The small molecule below binds the protein below.
Small molecule (SMILES): CC1(NC(=O)N[C@H](C(=O)N2C[C@H]3[C@@H]([C@H]2C(=O)N[C@@H](CC2CCC2)[C@@H](O)C(N)=O)C3(C)C)C(C)(C)C)CCCCC1

Sequence of chain 1.A:
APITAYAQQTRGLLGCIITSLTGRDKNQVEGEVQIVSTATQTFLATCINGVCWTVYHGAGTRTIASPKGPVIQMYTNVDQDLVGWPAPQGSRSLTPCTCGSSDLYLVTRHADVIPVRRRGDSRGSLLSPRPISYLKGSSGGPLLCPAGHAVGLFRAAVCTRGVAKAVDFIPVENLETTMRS

Binding-site contacts:
Ligand atom C9 contacts residue ALA167 of chain 1.A at 3.6 Å (hydrophobic).
Ligand atom C27 contacts residue HIS68 of chain 1.A at 3.7 Å.
Ligand atom N29 contacts residue SER150 of chain 1.A at 3.1 Å (h-bond).
Ligand atom N3 contacts residue ALA168 of chain 1.A at 3.0 Å (h-bond).
Ligand atom N29 contacts residue HIS68 of chain 1.A at 3.6 Å.
Ligand atom N29 contacts residue ARG166 of chain 1.A at 3.0 Å (salt-bridge).
Ligand atom C34 contacts residue ALA168 of chain 1.A at 3.8 Å (hydrophobic).
Ligand atom C30 contacts residue SER150 of chain 1.A at 2.5 Å.
Ligand atom C34 contacts residue LEU146 of chain 1.A at 3.7 Å (hydrophobic).
Ligand atom C40 contacts residue GLY148 of chain 1.A at 3.7 Å.
Ligand atom C8 contacts residue ARG134 of chain 1.A at 3.6 Å.
Ligand atom C21 contacts residue ARG166 of chain 1.A at 3.6 Å.
Ligand atom C26 contacts residue ALA167 of chain 1.A at 3.7 Å (hydrophobic).
Ligand atom O38 contacts residue SER150 of chain 1.A at 2.7 Å (h-bond).
Ligand atom C26 contacts residue ARG166 of chain 1.A at 3.5 Å.
Ligand atom C34 contacts residue PHE165 of chain 1.A at 3.6 Å (hydrophobic).
Ligand atom C37 contacts residue SER150 of chain 1.A at 1.4 Å.
Ligand atom C7 contacts residue ARG134 of chain 1.A at 3.4 Å.
Ligand atom C8 contacts residue ASP179 of chain 1.A at 3.5 Å.
Ligand atom C40 contacts residue SER150 of chain 1.A at 2.5 Å.
Ligand atom N39 contacts residue SER150 of chain 1.A at 3.7 Å.
Ligand atom C7 contacts residue VAL169 of chain 1.A at 3.8 Å (hydrophobic).
Ligand atom O38 contacts residue GLY148 of chain 1.A at 2.8 Å (h-bond).
Ligand atom O18 contacts residue ALA167 of chain 1.A at 3.2 Å.
Ligand atom N11 contacts residue ALA168 of chain 1.A at 3.1 Å (h-bond).
Ligand atom C31 contacts residue SER150 of chain 1.A at 2.9 Å.
Ligand atom C31 contacts residue PHE165 of chain 1.A at 3.7 Å (hydrophobic).
Ligand atom C7 contacts residue ASP179 of chain 1.A at 3.8 Å.
Ligand atom C22 contacts residue HIS68 of chain 1.A at 3.3 Å.
Ligand atom C25 contacts residue HIS68 of chain 1.A at 3.4 Å.
Ligand atom O36 contacts residue HIS68 of chain 1.A at 2.8 Å (h-bond).
Ligand atom C9 contacts residue ARG166 of chain 1.A at 3.5 Å.
Ligand atom O18 contacts residue ALA168 of chain 1.A at 3.1 Å (h-bond).
Ligand atom O38 contacts residue SER149 of chain 1.A at 3.1 Å (h-bond).
Ligand atom C1 contacts residue ALA168 of chain 1.A at 3.5 Å (hydrophobic).
Ligand atom C35 contacts residue ILE143 of chain 1.A at 3.4 Å (hydrophobic).
Ligand atom O36 contacts residue SER150 of chain 1.A at 2.4 Å (h-bond).
Ligand atom C27 contacts residue ARG166 of chain 1.A at 3.8 Å.
Ligand atom C17 contacts residue ALA167 of chain 1.A at 3.6 Å (hydrophobic).
Ligand atom C21 contacts residue ALA167 of chain 1.A at 3.8 Å (hydrophobic).